The small molecule below binds the protein below.
Small molecule (SMILES): O=C(O)/C=C/c1c(F)c(F)c(F)c(F)c1F

Sequence of chain 2.A:
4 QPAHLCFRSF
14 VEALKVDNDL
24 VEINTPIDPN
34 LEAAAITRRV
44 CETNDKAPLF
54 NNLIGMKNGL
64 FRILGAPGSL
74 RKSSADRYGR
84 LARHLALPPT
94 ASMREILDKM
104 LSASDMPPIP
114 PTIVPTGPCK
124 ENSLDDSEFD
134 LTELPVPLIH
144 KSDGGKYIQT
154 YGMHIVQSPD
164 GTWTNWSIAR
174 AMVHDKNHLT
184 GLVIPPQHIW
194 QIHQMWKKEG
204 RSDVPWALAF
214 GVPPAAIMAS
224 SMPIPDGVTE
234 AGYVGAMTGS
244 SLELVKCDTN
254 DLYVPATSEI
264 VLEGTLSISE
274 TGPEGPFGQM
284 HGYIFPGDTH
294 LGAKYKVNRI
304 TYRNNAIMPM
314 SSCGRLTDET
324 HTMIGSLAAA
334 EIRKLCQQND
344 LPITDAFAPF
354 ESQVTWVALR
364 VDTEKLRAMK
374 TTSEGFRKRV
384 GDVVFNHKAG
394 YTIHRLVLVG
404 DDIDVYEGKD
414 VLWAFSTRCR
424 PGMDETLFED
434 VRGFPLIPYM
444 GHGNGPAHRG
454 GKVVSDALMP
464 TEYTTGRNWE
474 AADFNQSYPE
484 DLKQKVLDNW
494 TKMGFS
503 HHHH

Binding-site contacts:
Ligand atom C contacts residue 4LU1 of chain 2.B at 3.4 Å.
Ligand atom FZ contacts residue TYR394 of chain 2.A at 3.1 Å.
Ligand atom CD2 contacts residue PHE437 of chain 2.A at 3.6 Å (hydrophobic).
Ligand atom CZ contacts residue 4LU1 of chain 2.B at 3.4 Å.
Ligand atom FD2 contacts residue 4LU1 of chain 2.B at 3.5 Å.
Ligand atom C contacts residue LEU439 of chain 2.A at 3.5 Å (hydrophobic).
Ligand atom FD2 contacts residue ILE327 of chain 2.A at 3.2 Å.
Ligand atom FZ contacts residue GLN190 of chain 2.A at 2.8 Å.
Ligand atom FE2 contacts residue THR395 of chain 2.A at 3.3 Å.
Ligand atom O contacts residue ARG173 of chain 2.A at 3.0 Å (salt-bridge).
Ligand atom CD1 contacts residue 4LU1 of chain 2.B at 2.9 Å.
Ligand atom FE1 contacts residue GLN190 of chain 2.A at 3.4 Å.
Ligand atom FE2 contacts residue ILE327 of chain 2.A at 3.3 Å.
Ligand atom FD1 contacts residue LEU185 of chain 2.A at 3.7 Å.
Ligand atom FE1 contacts residue TYR394 of chain 2.A at 3.2 Å.
Ligand atom CB contacts residue 4LU1 of chain 2.B at 3.4 Å.
Ligand atom FZ contacts residue 4LU1 of chain 2.B at 3.5 Å.
Ligand atom CA contacts residue 4LU1 of chain 2.B at 3.3 Å.
Ligand atom FD1 contacts residue LEU439 of chain 2.A at 3.7 Å.
Ligand atom CE1 contacts residue PHE437 of chain 2.A at 3.6 Å (hydrophobic).
Ligand atom OXT contacts residue MET283 of chain 2.A at 3.4 Å (h-bond).
Ligand atom FD1 contacts residue 4LU1 of chain 2.B at 3.1 Å.
Ligand atom O contacts residue 4LU1 of chain 2.B at 3.6 Å.
Ligand atom FD2 contacts residue MET283 of chain 2.A at 3.4 Å.
Ligand atom OXT contacts residue GLN282 of chain 2.A at 3.7 Å.
Ligand atom FE1 contacts residue ILE187 of chain 2.A at 3.3 Å.
Ligand atom CD2 contacts residue 4LU1 of chain 2.B at 3.4 Å.
Ligand atom CG contacts residue 4LU1 of chain 2.B at 3.4 Å.
Ligand atom FE2 contacts residue 4LU1 of chain 2.B at 3.3 Å.
Ligand atom CZ contacts residue GLN190 of chain 2.A at 3.2 Å.
Ligand atom CE1 contacts residue 4LU1 of chain 2.B at 3.1 Å.
Ligand atom CE1 contacts residue GLN190 of chain 2.A at 3.5 Å.
Ligand atom CA contacts residue LEU439 of chain 2.A at 3.0 Å (hydrophobic).
Ligand atom CE2 contacts residue PHE437 of chain 2.A at 3.6 Å (hydrophobic).
Ligand atom CE2 contacts residue 4LU1 of chain 2.B at 3.4 Å.
Ligand atom FZ contacts residue THR395 of chain 2.A at 3.5 Å.
Ligand atom CB contacts residue LEU439 of chain 2.A at 3.4 Å (hydrophobic).
Ligand atom FD1 contacts residue ILE187 of chain 2.A at 3.2 Å.
Ligand atom FE1 contacts residue 4LU1 of chain 2.B at 3.2 Å.
Ligand atom CZ contacts residue TYR394 of chain 2.A at 3.7 Å (hydrophobic).